Sequence of chain 1.B:
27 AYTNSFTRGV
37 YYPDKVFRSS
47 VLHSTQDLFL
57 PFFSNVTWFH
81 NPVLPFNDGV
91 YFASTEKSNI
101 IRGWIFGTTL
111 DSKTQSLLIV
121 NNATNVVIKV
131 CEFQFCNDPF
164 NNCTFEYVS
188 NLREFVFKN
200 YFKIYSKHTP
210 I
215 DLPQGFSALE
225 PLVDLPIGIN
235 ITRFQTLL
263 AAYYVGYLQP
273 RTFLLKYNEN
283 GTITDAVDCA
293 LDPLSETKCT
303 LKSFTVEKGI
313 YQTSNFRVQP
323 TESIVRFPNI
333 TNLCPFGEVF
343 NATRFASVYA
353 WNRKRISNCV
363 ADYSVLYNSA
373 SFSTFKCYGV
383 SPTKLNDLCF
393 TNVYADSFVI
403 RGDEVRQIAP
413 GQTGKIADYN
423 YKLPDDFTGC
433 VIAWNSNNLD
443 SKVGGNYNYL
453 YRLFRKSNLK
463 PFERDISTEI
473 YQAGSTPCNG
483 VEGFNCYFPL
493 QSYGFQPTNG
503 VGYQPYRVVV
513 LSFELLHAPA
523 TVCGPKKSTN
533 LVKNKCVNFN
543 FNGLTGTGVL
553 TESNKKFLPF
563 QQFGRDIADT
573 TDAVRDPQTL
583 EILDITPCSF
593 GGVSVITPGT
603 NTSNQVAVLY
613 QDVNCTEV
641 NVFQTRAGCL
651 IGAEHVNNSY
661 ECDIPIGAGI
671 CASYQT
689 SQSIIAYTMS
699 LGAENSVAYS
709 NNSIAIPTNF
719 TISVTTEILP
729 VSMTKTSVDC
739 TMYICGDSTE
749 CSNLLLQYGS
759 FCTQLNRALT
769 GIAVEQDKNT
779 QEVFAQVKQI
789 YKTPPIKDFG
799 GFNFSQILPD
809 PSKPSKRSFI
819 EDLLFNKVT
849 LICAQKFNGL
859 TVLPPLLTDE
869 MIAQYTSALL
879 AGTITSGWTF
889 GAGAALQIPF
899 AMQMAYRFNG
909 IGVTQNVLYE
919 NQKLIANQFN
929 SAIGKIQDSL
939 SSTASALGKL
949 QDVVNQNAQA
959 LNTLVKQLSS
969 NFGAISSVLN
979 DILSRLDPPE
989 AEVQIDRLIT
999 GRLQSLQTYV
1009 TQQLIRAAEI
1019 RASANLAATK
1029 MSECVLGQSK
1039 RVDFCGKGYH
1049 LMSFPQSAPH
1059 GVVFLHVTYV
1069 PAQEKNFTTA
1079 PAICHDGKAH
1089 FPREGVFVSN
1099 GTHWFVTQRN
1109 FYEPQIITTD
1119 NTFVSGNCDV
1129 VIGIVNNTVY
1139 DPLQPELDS

Binding-site contacts:
Ligand atom C7 contacts residue ASN343 of chain 1.B at 3.3 Å.
Ligand atom C3 contacts residue ASN343 of chain 1.B at 3.8 Å.
Ligand atom O5 contacts residue ASN343 of chain 1.B at 2.3 Å (h-bond).
Ligand atom N2 contacts residue ASN343 of chain 1.B at 3.0 Å (h-bond).
Ligand atom C8 contacts residue PHE338 of chain 1.B at 4.0 Å (hydrophobic).
Ligand atom C2 contacts residue ASN343 of chain 1.B at 2.5 Å.
Ligand atom C1 contacts residue ASN343 of chain 1.B at 1.4 Å.
Ligand atom O7 contacts residue GLY339 of chain 1.B at 3.0 Å.
Ligand atom C5 contacts residue ASN343 of chain 1.B at 3.6 Å.
Ligand atom C7 contacts residue GLY339 of chain 1.B at 3.5 Å.
Ligand atom C8 contacts residue GLY339 of chain 1.B at 3.4 Å.
Ligand atom O7 contacts residue ASN343 of chain 1.B at 3.1 Å (h-bond).
Ligand atom C4 contacts residue ASN343 of chain 1.B at 4.2 Å.
Ligand atom C8 contacts residue ASN343 of chain 1.B at 4.5 Å.

The protein below binds the small molecule below.
Small molecule (SMILES): CC(=O)N[C@@H]1[C@@H](O)[C@H](O)[C@@H](CO)O[C@H]1O